The small molecule below binds the protein below.
Small molecule (SMILES): Nc1ccc2c(c1)c(-c1ccccc1)[n+](CCCCCc1cn(CCNc3c4c(nc5ccccc35)CCCC4)nn1)c1cc(N)ccc21

Sequence of chain 1.A:
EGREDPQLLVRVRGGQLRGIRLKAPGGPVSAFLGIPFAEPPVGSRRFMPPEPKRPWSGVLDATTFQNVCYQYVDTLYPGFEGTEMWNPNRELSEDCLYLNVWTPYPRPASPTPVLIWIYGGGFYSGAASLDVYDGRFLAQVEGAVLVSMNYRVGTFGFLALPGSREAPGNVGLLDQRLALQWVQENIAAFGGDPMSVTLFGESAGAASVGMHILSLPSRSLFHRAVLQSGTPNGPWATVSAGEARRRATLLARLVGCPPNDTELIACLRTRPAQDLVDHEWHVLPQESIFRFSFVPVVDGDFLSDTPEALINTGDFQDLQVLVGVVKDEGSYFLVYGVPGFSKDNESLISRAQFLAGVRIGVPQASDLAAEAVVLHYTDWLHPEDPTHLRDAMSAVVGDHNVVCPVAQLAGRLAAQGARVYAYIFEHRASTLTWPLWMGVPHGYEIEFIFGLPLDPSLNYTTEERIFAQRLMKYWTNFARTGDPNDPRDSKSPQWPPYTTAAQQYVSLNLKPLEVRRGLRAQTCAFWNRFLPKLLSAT

Binding-site contacts:
Ligand atom C33 contacts residue TYR337 of chain 1.A at 3.4 Å (hydrophobic).
Ligand atom C42 contacts residue TRP86 of chain 1.A at 3.6 Å (hydrophobic).
Ligand atom N7 contacts residue TRP86 of chain 1.A at 3.3 Å.
Ligand atom N3 contacts residue TYR72 of chain 1.A at 3.1 Å (h-bond).
Ligand atom C3 contacts residue TRP286 of chain 1.A at 3.6 Å (hydrophobic).
Ligand atom C42 contacts residue GLU202 of chain 1.A at 3.3 Å.
Ligand atom C41 contacts residue GLY121 of chain 1.A at 3.3 Å.
Ligand atom N5 contacts residue TYR124 of chain 1.A at 3.5 Å (h-bond).
Ligand atom N6 contacts residue TYR124 of chain 1.A at 3.0 Å (h-bond).
Ligand atom N4 contacts residue TYR337 of chain 1.A at 3.0 Å (h-bond).
Ligand atom C17 contacts residue TRP286 of chain 1.A at 3.3 Å (hydrophobic).
Ligand atom C36 contacts residue TYR337 of chain 1.A at 3.6 Å (hydrophobic).
Ligand atom C28 contacts residue TYR124 of chain 1.A at 3.3 Å (hydrophobic).
Ligand atom C34 contacts residue HIS447 of chain 1.A at 3.4 Å.
Ligand atom C11 contacts residue ASP74 of chain 1.A at 3.2 Å.
Ligand atom N8 contacts residue TYR337 of chain 1.A at 3.6 Å.
Ligand atom C31 contacts residue TYR337 of chain 1.A at 3.7 Å (hydrophobic).
Ligand atom N8 contacts residue HIS447 of chain 1.A at 3.0 Å (h-bond).
Ligand atom C15 contacts residue TYR72 of chain 1.A at 3.4 Å (hydrophobic).
Ligand atom N1 contacts residue SER293 of chain 1.A at 3.2 Å (h-bond).
Ligand atom C32 contacts residue TYR341 of chain 1.A at 3.6 Å (hydrophobic).
Ligand atom C16 contacts residue TRP286 of chain 1.A at 3.4 Å (hydrophobic).
Ligand atom C34 contacts residue TYR337 of chain 1.A at 3.4 Å (hydrophobic).
Ligand atom C14 contacts residue TRP286 of chain 1.A at 3.7 Å (hydrophobic).
Ligand atom C33 contacts residue HIS447 of chain 1.A at 3.6 Å.
Ligand atom C27 contacts residue TYR124 of chain 1.A at 3.3 Å (hydrophobic).
Ligand atom C30 contacts residue TRP86 of chain 1.A at 3.4 Å (hydrophobic).
Ligand atom C33 contacts residue TRP86 of chain 1.A at 3.5 Å (hydrophobic).
Ligand atom C10 contacts residue TYR72 of chain 1.A at 3.4 Å (hydrophobic).
Ligand atom C32 contacts residue TRP86 of chain 1.A at 3.4 Å (hydrophobic).
Ligand atom C38 contacts residue GLU202 of chain 1.A at 3.5 Å.
Ligand atom C21 contacts residue TRP286 of chain 1.A at 3.5 Å (hydrophobic).
Ligand atom N1 contacts residue LEU289 of chain 1.A at 3.6 Å.
Ligand atom C31 contacts residue TRP86 of chain 1.A at 3.4 Å (hydrophobic).
Ligand atom C41 contacts residue GLY120 of chain 1.A at 3.5 Å.
Ligand atom C35 contacts residue TYR337 of chain 1.A at 3.4 Å (hydrophobic).
Ligand atom C36 contacts residue TRP439 of chain 1.A at 3.5 Å (hydrophobic).
Ligand atom C11 contacts residue TYR341 of chain 1.A at 3.5 Å (hydrophobic).
Ligand atom C27 contacts residue TYR341 of chain 1.A at 3.6 Å (hydrophobic).
Ligand atom N5 contacts residue TYR337 of chain 1.A at 3.0 Å (h-bond).